Sequence of chain 1.D:
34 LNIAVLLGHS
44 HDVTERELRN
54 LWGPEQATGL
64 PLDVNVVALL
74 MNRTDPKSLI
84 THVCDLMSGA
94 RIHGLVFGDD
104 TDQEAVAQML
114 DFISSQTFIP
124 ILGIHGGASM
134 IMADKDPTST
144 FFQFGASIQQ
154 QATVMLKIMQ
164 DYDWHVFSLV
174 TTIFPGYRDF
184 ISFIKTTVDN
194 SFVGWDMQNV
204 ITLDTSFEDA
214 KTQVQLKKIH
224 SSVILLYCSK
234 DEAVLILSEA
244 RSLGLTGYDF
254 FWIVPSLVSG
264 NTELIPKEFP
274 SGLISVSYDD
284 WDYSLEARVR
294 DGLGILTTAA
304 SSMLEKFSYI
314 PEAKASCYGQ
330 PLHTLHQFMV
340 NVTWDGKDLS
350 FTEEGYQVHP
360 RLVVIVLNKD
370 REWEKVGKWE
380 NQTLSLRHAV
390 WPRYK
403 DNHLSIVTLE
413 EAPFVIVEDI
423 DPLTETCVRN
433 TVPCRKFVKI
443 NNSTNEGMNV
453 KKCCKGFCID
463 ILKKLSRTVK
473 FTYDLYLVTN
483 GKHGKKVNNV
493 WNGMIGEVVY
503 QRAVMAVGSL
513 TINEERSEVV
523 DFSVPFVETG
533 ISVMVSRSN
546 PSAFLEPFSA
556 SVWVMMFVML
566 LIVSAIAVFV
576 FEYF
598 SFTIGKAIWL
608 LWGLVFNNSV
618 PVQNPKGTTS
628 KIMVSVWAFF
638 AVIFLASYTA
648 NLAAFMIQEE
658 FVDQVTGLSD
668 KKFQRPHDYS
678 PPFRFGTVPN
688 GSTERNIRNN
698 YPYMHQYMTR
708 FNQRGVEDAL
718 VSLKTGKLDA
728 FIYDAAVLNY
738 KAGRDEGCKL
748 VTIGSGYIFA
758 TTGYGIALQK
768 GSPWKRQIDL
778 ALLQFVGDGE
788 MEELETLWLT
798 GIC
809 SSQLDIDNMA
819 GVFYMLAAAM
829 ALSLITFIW

Binding-site contacts:
Ligand atom C3 contacts residue ASN443 of chain 1.D at 3.8 Å.
Ligand atom O7 contacts residue ILE442 of chain 1.D at 3.5 Å (h-bond).
Ligand atom C2 contacts residue ASN443 of chain 1.D at 2.5 Å.
Ligand atom O4 contacts residue NAG1 of chain 1.LA at 2.8 Å (h-bond).
Ligand atom C2 contacts residue ILE442 of chain 1.D at 4.5 Å (hydrophobic).
Ligand atom C5 contacts residue ASN443 of chain 1.D at 3.7 Å.
Ligand atom C8 contacts residue ILE442 of chain 1.D at 4.2 Å (hydrophobic).
Ligand atom N2 contacts residue ILE442 of chain 1.D at 3.4 Å (h-bond).
Ligand atom O6 contacts residue SER445 of chain 1.D at 4.3 Å.
Ligand atom C1 contacts residue ASN443 of chain 1.D at 1.4 Å.
Ligand atom O3 contacts residue NAG1 of chain 1.LA at 3.3 Å (h-bond).
Ligand atom C1 contacts residue ILE442 of chain 1.D at 4.3 Å (hydrophobic).
Ligand atom O7 contacts residue ASN444 of chain 1.D at 3.9 Å.
Ligand atom O7 contacts residue NAG1 of chain 1.LA at 3.7 Å.
Ligand atom N2 contacts residue ASN443 of chain 1.D at 3.0 Å (h-bond).
Ligand atom C7 contacts residue ILE442 of chain 1.D at 3.5 Å (hydrophobic).
Ligand atom C7 contacts residue NAG1 of chain 1.LA at 4.2 Å.
Ligand atom O5 contacts residue ASN443 of chain 1.D at 2.4 Å (h-bond).
Ligand atom C4 contacts residue NAG1 of chain 1.LA at 3.7 Å.
Ligand atom C5 contacts residue NAG1 of chain 1.LA at 4.5 Å.
Ligand atom C1 contacts residue ASN444 of chain 1.D at 4.4 Å.
Ligand atom C7 contacts residue ASN443 of chain 1.D at 3.9 Å.
Ligand atom O7 contacts residue ASN443 of chain 1.D at 3.5 Å.
Ligand atom C3 contacts residue NAG1 of chain 1.LA at 3.4 Å.
Ligand atom C4 contacts residue ASN443 of chain 1.D at 4.2 Å.
Ligand atom C8 contacts residue NAG1 of chain 1.LA at 4.5 Å.

This protein binds this small molecule.
Small molecule (SMILES): CC(=O)N[C@@H]1[C@@H](O)[C@H](O)[C@@H](CO)O[C@H]1O